The small molecule below binds the protein below.
Small molecule (SMILES): Nc1ncnc2c1ncn2[C@@H]1O[C@H]([C@@H]2O[C@@H]3[C@H](O[P](=O)(O)O2)[C@@H](CO[P](=O)(O)O[C@H]2[C@@H](O)[C@H](n4cnc5c(N)ncnc54)O[C@@H]2COP(=O)=O)O[C@H]3n2ccc(=O)[nH]c2=O)[C@@H](O[P](=O)(O)OC[C@H]2O[C@@H](n3ccc(=O)[nH]c3=O)[C@H](O)[C@@H]2O)[C@H]1O

Sequence of chain 47.F:
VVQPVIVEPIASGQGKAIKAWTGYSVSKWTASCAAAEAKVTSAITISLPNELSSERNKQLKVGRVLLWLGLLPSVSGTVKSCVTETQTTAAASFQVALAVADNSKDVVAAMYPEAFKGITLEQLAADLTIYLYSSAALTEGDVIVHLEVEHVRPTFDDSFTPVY

Binding-site contacts:
Ligand atom C5' contacts residue ARG90 of chain 47.F at 4.3 Å.
Ligand atom C2' contacts residue GLU140 of chain 47.F at 3.0 Å.
Ligand atom N1 contacts residue TRP47 of chain 47.F at 3.7 Å.
Ligand atom O4' contacts residue GLU140 of chain 47.F at 3.0 Å (salt-bridge).
Ligand atom O2' contacts residue GLU140 of chain 47.F at 2.3 Å (salt-bridge).
Ligand atom C4 contacts residue TRP47 of chain 47.F at 3.3 Å (hydrophobic).
Ligand atom C1' contacts residue LYS143 of chain 47.F at 3.2 Å.
Ligand atom C2' contacts residue LYS143 of chain 47.F at 3.7 Å.
Ligand atom N9 contacts residue GLU140 of chain 47.F at 4.1 Å.
Ligand atom N7 contacts residue TRP47 of chain 47.F at 3.6 Å.
Ligand atom O4' contacts residue LYS143 of chain 47.F at 4.2 Å.
Ligand atom C8 contacts residue TRP47 of chain 47.F at 3.6 Å (hydrophobic).
Ligand atom N9 contacts residue LYS143 of chain 47.F at 3.2 Å (salt-bridge).
Ligand atom N6 contacts residue TRP47 of chain 47.F at 4.2 Å.
Ligand atom C4' contacts residue GLU140 of chain 47.F at 3.4 Å.
Ligand atom C3' contacts residue GLU140 of chain 47.F at 3.8 Å.
Ligand atom O4' contacts residue TRP47 of chain 47.F at 3.4 Å.
Ligand atom N9 contacts residue TRP47 of chain 47.F at 3.3 Å.
Ligand atom C1' contacts residue GLU140 of chain 47.F at 2.7 Å.
Ligand atom C5 contacts residue TRP47 of chain 47.F at 3.8 Å (hydrophobic).
Ligand atom C8 contacts residue LYS143 of chain 47.F at 2.7 Å.
Ligand atom O3' contacts residue GLU140 of chain 47.F at 4.4 Å.
Ligand atom C6 contacts residue TRP47 of chain 47.F at 3.7 Å (hydrophobic).
Ligand atom O2' contacts residue LYS143 of chain 47.F at 3.8 Å.
Ligand atom N7 contacts residue LYS143 of chain 47.F at 3.8 Å.
Ligand atom C2 contacts residue TRP47 of chain 47.F at 3.4 Å (hydrophobic).
Ligand atom N3 contacts residue TRP47 of chain 47.F at 3.4 Å.
Ligand atom C1' contacts residue TRP47 of chain 47.F at 3.7 Å (hydrophobic).
Ligand atom O4' contacts residue LYS143 of chain 47.F at 4.4 Å.